The protein below binds the small molecule below.
Small molecule (SMILES): CC(=O)N[C@H]1[C@H](O[C@H]2[C@H](O)[C@@H](NC(C)=O)CO[C@@H]2CO)O[C@H](CO)[C@@H](O[C@@H]2O[C@H](CO)[C@@H](O)[C@H](O)[C@@H]2O)[C@@H]1O

Binding-site contacts:
Ligand atom C1 contacts residue THR886 of chain 1.C at 3.6 Å.
Ligand atom C8 contacts residue GLN1023 of chain 1.C at 4.3 Å.
Ligand atom O5 contacts residue ASN884 of chain 1.C at 2.4 Å (h-bond).
Ligand atom O6 contacts residue THR886 of chain 1.C at 4.5 Å.
Ligand atom O7 contacts residue ASN884 of chain 1.C at 3.4 Å (h-bond).
Ligand atom C5 contacts residue ASN884 of chain 1.C at 3.7 Å.
Ligand atom C5 contacts residue THR886 of chain 1.C at 3.9 Å.
Ligand atom C7 contacts residue ASN884 of chain 1.C at 3.4 Å.
Ligand atom O5 contacts residue THR886 of chain 1.C at 3.9 Å.
Ligand atom C4 contacts residue ASN884 of chain 1.C at 4.3 Å.
Ligand atom O6 contacts residue GLN1023 of chain 1.C at 3.8 Å.
Ligand atom C1 contacts residue ASN884 of chain 1.C at 1.5 Å.
Ligand atom C2 contacts residue ASN884 of chain 1.C at 2.5 Å.
Ligand atom N2 contacts residue ASN884 of chain 1.C at 2.9 Å (h-bond).
Ligand atom C3 contacts residue ASN884 of chain 1.C at 3.9 Å.
Ligand atom C8 contacts residue ASN884 of chain 1.C at 4.5 Å.

Sequence of chain 1.C:
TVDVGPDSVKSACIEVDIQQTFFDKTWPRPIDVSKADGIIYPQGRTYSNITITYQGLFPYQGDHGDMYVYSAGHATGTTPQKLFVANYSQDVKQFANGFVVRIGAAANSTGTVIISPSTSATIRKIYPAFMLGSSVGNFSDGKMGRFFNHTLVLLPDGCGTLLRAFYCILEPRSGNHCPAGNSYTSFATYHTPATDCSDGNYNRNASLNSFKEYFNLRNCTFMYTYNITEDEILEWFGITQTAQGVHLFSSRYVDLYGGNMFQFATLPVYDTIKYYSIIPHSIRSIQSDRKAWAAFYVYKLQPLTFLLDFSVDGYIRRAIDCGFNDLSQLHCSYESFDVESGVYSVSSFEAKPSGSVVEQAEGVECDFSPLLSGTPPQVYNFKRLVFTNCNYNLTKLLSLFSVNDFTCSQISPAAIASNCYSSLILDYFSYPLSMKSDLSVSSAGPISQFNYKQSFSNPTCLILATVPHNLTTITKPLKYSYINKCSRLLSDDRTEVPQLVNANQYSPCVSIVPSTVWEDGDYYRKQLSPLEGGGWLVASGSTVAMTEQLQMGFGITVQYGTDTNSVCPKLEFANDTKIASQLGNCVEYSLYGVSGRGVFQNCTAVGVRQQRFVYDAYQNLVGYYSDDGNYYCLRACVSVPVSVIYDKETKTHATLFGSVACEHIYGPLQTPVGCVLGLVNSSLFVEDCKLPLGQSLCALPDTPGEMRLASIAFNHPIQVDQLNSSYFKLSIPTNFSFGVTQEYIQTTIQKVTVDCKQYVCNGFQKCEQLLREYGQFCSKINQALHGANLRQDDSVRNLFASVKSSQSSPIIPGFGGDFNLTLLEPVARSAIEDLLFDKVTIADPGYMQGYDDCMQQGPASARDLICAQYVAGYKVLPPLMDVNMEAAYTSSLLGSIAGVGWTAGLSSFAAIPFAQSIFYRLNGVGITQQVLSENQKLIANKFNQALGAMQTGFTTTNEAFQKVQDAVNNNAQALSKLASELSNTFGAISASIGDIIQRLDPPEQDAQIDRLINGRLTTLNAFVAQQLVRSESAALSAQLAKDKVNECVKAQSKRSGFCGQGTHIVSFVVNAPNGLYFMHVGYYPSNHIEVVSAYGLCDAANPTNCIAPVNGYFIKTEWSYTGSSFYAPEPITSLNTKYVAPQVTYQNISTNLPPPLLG